Binding-site contacts:
Ligand atom O2 contacts residue GLU69 of chain 1.B at 3.5 Å.
Ligand atom C1 contacts residue ARG114 of chain 1.B at 3.7 Å.
Ligand atom O2 contacts residue ARG92 of chain 1.B at 4.2 Å.
Ligand atom O5 contacts residue ARG114 of chain 1.B at 3.0 Å (salt-bridge).
Ligand atom O4 contacts residue TRP70 of chain 1.B at 4.5 Å.
Ligand atom C2 contacts residue ARG92 of chain 1.B at 4.4 Å.
Ligand atom O2 contacts residue GLY68 of chain 1.B at 3.4 Å (h-bond).
Ligand atom C1 contacts residue TRP70 of chain 1.B at 1.5 Å (hydrophobic).
Ligand atom C5 contacts residue TRP70 of chain 1.B at 3.7 Å (hydrophobic).
Ligand atom C3 contacts residue TRP70 of chain 1.B at 3.8 Å (hydrophobic).
Ligand atom C4 contacts residue TRP70 of chain 1.B at 4.2 Å (hydrophobic).
Ligand atom C6 contacts residue TRP178 of chain 1.B at 4.5 Å (hydrophobic).
Ligand atom O2 contacts residue TRP70 of chain 1.B at 3.0 Å.
Ligand atom O5 contacts residue TRP70 of chain 1.B at 2.4 Å.
Ligand atom C2 contacts residue TRP70 of chain 1.B at 2.5 Å (hydrophobic).
Ligand atom C5 contacts residue ARG114 of chain 1.B at 4.1 Å.
Ligand atom C6 contacts residue TRP70 of chain 1.B at 4.5 Å (hydrophobic).
Ligand atom O6 contacts residue TRP178 of chain 1.B at 3.4 Å.

Sequence of chain 1.B:
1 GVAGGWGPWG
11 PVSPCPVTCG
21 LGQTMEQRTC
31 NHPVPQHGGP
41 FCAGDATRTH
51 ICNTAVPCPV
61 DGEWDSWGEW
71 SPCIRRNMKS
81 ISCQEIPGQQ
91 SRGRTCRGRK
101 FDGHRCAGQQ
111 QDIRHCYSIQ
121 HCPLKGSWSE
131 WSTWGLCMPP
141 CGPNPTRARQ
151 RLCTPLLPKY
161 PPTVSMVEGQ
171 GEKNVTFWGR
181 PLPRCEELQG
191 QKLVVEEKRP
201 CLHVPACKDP

The protein below binds the small molecule below.
Small molecule (SMILES): OC[C@H]1O[C@H](O)[C@@H](O)[C@@H](O)[C@@H]1O